Binding-site contacts:
Ligand atom C5 contacts residue THR315 of chain 13.E at 4.0 Å.
Ligand atom C2 contacts residue ASN313 of chain 13.E at 2.4 Å.
Ligand atom O7 contacts residue GLN322 of chain 13.E at 4.4 Å.
Ligand atom C8 contacts residue GLN322 of chain 13.E at 3.2 Å.
Ligand atom O7 contacts residue ASN313 of chain 13.E at 3.6 Å.
Ligand atom C1 contacts residue ASN313 of chain 13.E at 1.4 Å.
Ligand atom C5 contacts residue ASN313 of chain 13.E at 3.6 Å.
Ligand atom C6 contacts residue THR315 of chain 13.E at 3.8 Å.
Ligand atom C3 contacts residue ASN313 of chain 13.E at 3.8 Å.
Ligand atom N2 contacts residue ASN313 of chain 13.E at 3.0 Å (h-bond).
Ligand atom C7 contacts residue GLN322 of chain 13.E at 3.9 Å.
Ligand atom O5 contacts residue THR315 of chain 13.E at 3.9 Å.
Ligand atom C4 contacts residue ASN313 of chain 13.E at 4.2 Å.
Ligand atom N2 contacts residue GLN322 of chain 13.E at 4.5 Å.
Ligand atom O5 contacts residue ASN313 of chain 13.E at 2.3 Å (h-bond).
Ligand atom C7 contacts residue ASN313 of chain 13.E at 3.5 Å.

The small molecule below binds the protein below.
Small molecule (SMILES): CC(=O)N[C@@H]1[C@@H](O)[C@H](O)[C@@H](CO)O[C@H]1O

Sequence of chain 13.E:
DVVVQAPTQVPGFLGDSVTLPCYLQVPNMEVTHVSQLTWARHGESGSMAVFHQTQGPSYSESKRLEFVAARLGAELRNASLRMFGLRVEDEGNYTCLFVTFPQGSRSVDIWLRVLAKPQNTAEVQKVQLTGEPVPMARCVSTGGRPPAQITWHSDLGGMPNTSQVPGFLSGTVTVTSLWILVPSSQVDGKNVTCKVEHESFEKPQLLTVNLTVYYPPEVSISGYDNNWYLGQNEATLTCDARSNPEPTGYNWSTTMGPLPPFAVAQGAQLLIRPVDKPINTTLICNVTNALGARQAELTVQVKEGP